Binding-site contacts:
Ligand atom C2 contacts residue ALA270 of chain 1.B at 3.8 Å (hydrophobic).
Ligand atom C19 contacts residue ILE190 of chain 1.B at 3.6 Å (hydrophobic).
Ligand atom C20 contacts residue ALA293 of chain 1.B at 4.0 Å (hydrophobic).
Ligand atom C14 contacts residue GLU114 of chain 1.B at 3.8 Å.
Ligand atom C12 contacts residue ALA118 of chain 1.B at 3.5 Å (hydrophobic).
Ligand atom C13 contacts residue ALA118 of chain 1.B at 3.7 Å (hydrophobic).
Ligand atom C8 contacts residue TRP266 of chain 1.B at 3.6 Å (hydrophobic).
Ligand atom C19 contacts residue THR119 of chain 1.B at 3.4 Å.
Ligand atom C14 contacts residue LYS297 of chain 1.B at 2.4 Å.
Ligand atom C18 contacts residue TRP266 of chain 1.B at 3.6 Å (hydrophobic).
Ligand atom C10 contacts residue THR119 of chain 1.B at 3.5 Å.
Ligand atom C11 contacts residue THR119 of chain 1.B at 3.4 Å.
Ligand atom C19 contacts residue TYR192 of chain 1.B at 3.4 Å (hydrophobic).
Ligand atom C3 contacts residue GLU123 of chain 1.B at 4.0 Å.
Ligand atom C4 contacts residue PHE262 of chain 1.B at 3.7 Å (hydrophobic).
Ligand atom C18 contacts residue GLY122 of chain 1.B at 3.8 Å.
Ligand atom C10 contacts residue TYR269 of chain 1.B at 3.8 Å (hydrophobic).
Ligand atom C4 contacts residue TRP266 of chain 1.B at 3.8 Å (hydrophobic).
Ligand atom C3 contacts residue PHE213 of chain 1.B at 3.5 Å (hydrophobic).
Ligand atom C17 contacts residue ALA270 of chain 1.B at 3.5 Å (hydrophobic).
Ligand atom C14 contacts residue ALA118 of chain 1.B at 3.5 Å (hydrophobic).
Ligand atom C19 contacts residue TYR269 of chain 1.B at 3.9 Å (hydrophobic).
Ligand atom C9 contacts residue THR119 of chain 1.B at 3.5 Å.
Ligand atom C13 contacts residue LYS297 of chain 1.B at 3.7 Å.
Ligand atom C16 contacts residue MET208 of chain 1.B at 3.5 Å (hydrophobic).
Ligand atom C7 contacts residue TYR269 of chain 1.B at 3.9 Å (hydrophobic).
Ligand atom C15 contacts residue ALA293 of chain 1.B at 3.4 Å (hydrophobic).
Ligand atom C5 contacts residue TRP266 of chain 1.B at 3.6 Å (hydrophobic).
Ligand atom C5 contacts residue GLU123 of chain 1.B at 3.8 Å.
Ligand atom C11 contacts residue GLY189 of chain 1.B at 4.0 Å.
Ligand atom C11 contacts residue CYS188 of chain 1.B at 3.7 Å (hydrophobic).
Ligand atom C20 contacts residue TYR269 of chain 1.B at 3.7 Å (hydrophobic).
Ligand atom C11 contacts residue TYR269 of chain 1.B at 3.8 Å (hydrophobic).
Ligand atom C12 contacts residue CYS188 of chain 1.B at 3.2 Å (hydrophobic).
Ligand atom C8 contacts residue TYR269 of chain 1.B at 3.7 Å (hydrophobic).
Ligand atom C2 contacts residue PHE213 of chain 1.B at 3.5 Å (hydrophobic).
Ligand atom C17 contacts residue TYR269 of chain 1.B at 3.6 Å (hydrophobic).
Ligand atom C9 contacts residue TYR269 of chain 1.B at 3.8 Å (hydrophobic).
Ligand atom C15 contacts residue LYS297 of chain 1.B at 1.3 Å.
Ligand atom C18 contacts residue GLU123 of chain 1.B at 4.0 Å.

Sequence of chain 1.B:
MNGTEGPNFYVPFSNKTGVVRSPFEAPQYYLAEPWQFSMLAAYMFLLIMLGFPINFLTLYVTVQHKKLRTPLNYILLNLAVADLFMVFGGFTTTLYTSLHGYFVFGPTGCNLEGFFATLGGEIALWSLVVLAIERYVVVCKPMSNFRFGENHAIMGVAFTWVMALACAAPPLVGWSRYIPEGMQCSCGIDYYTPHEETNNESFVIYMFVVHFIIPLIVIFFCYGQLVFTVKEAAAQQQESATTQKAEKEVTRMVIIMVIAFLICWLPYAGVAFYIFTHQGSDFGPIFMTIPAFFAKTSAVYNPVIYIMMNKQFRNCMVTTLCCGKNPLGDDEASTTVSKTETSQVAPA

A protein and the small-molecule ligand that binds it are described below.
Small molecule (SMILES): CC1=C(/C=C/C(C)=C/C=C/C(C)=C/C=O)C(C)(C)CCC1